Binding-site contacts:
Ligand atom C5 contacts residue SER803 of chain 1.A at 3.7 Å.
Ligand atom C1 contacts residue ASN801 of chain 1.A at 1.3 Å.
Ligand atom O6 contacts residue GLN804 of chain 1.A at 3.4 Å (h-bond).
Ligand atom O5 contacts residue SER803 of chain 1.A at 3.5 Å (h-bond).
Ligand atom C3 contacts residue SER803 of chain 1.A at 4.4 Å.
Ligand atom C3 contacts residue ASN801 of chain 1.A at 3.5 Å.
Ligand atom C8 contacts residue ASN801 of chain 1.A at 4.1 Å.
Ligand atom O7 contacts residue ASN801 of chain 1.A at 3.0 Å (h-bond).
Ligand atom C2 contacts residue ASN801 of chain 1.A at 2.2 Å.
Ligand atom C6 contacts residue GLN804 of chain 1.A at 3.8 Å.
Ligand atom C8 contacts residue LYS795 of chain 1.A at 4.1 Å.
Ligand atom C1 contacts residue SER803 of chain 1.A at 3.1 Å.
Ligand atom C7 contacts residue SER803 of chain 1.A at 4.2 Å.
Ligand atom C4 contacts residue ASN801 of chain 1.A at 4.0 Å.
Ligand atom O7 contacts residue SER803 of chain 1.A at 3.2 Å (h-bond).
Ligand atom C7 contacts residue ASN801 of chain 1.A at 3.2 Å.
Ligand atom C5 contacts residue ASN801 of chain 1.A at 3.5 Å.
Ligand atom O5 contacts residue GLN804 of chain 1.A at 4.4 Å.
Ligand atom C2 contacts residue SER803 of chain 1.A at 4.2 Å.
Ligand atom O5 contacts residue ASN801 of chain 1.A at 2.3 Å (h-bond).
Ligand atom N2 contacts residue ASN801 of chain 1.A at 2.7 Å (h-bond).
Ligand atom C5 contacts residue GLN804 of chain 1.A at 4.3 Å.

Sequence of chain 1.A:
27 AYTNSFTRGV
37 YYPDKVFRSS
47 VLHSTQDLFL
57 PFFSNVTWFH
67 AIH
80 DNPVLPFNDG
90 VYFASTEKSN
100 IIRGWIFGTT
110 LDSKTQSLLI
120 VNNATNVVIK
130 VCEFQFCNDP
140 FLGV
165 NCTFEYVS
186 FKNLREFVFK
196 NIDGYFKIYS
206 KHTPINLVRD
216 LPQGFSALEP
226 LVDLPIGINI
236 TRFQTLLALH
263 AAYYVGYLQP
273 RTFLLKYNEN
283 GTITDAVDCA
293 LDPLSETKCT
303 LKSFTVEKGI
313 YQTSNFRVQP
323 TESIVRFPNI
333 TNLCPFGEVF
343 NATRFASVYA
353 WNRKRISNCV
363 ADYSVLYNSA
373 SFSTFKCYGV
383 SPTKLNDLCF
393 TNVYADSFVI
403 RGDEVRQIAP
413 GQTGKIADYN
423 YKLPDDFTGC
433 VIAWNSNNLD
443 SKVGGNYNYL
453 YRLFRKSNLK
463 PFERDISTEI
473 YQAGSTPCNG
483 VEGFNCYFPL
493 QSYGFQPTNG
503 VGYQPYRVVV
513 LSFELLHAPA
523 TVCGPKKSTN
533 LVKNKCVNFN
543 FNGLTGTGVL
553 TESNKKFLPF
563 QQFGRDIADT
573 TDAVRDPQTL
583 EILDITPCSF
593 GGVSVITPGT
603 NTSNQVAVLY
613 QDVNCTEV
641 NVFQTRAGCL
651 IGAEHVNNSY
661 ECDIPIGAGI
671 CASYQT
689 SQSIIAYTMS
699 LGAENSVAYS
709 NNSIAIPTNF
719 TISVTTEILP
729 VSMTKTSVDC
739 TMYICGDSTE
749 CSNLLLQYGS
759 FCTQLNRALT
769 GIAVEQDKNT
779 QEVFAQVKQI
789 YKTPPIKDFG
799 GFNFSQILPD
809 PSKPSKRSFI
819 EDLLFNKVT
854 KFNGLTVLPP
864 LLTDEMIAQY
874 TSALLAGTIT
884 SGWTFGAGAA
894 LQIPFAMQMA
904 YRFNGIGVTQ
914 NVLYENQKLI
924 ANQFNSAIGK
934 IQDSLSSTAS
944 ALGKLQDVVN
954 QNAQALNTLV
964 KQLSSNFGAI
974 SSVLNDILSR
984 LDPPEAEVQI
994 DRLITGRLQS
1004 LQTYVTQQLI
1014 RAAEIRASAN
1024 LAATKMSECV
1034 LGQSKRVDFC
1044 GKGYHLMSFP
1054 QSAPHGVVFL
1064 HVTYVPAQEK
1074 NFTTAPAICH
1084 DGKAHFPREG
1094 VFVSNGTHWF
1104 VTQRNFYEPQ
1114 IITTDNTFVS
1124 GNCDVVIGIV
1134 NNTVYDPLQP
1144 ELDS

The small molecule below binds the protein below.
Small molecule (SMILES): CC(=O)N[C@@H]1[C@@H](O)[C@H](O)[C@@H](CO)O[C@H]1O